Sequence of chain 1.A:
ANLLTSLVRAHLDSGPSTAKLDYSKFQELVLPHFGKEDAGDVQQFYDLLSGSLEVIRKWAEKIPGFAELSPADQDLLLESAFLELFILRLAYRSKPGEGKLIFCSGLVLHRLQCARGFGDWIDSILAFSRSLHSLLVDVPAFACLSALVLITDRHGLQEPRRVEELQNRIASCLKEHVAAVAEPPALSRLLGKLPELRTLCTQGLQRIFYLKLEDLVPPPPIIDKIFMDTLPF

Binding-site contacts:
Ligand atom C6 contacts residue LEU160 of chain 1.A at 3.1 Å (hydrophobic).
Ligand atom C15 contacts residue LEU100 of chain 1.A at 4.5 Å (hydrophobic).
Ligand atom O9 contacts residue ILE163 of chain 1.A at 3.3 Å (h-bond).
Ligand atom C2 contacts residue THR164 of chain 1.A at 3.0 Å.
Ligand atom C2 contacts residue LEU160 of chain 1.A at 4.5 Å (hydrophobic).
Ligand atom C1 contacts residue LEU160 of chain 1.A at 3.2 Å (hydrophobic).
Ligand atom C6 contacts residue THR164 of chain 1.A at 4.3 Å.
Ligand atom C13 contacts residue LEU157 of chain 1.A at 4.0 Å (hydrophobic).
Ligand atom C17 contacts residue PHE140 of chain 1.A at 4.1 Å (hydrophobic).
Ligand atom C12 contacts residue LEU157 of chain 1.A at 4.1 Å (hydrophobic).
Ligand atom C1 contacts residue THR164 of chain 1.A at 3.2 Å.
Ligand atom C2 contacts residue GLN179 of chain 1.A at 3.4 Å.
Ligand atom C18 contacts residue LEU144 of chain 1.A at 3.7 Å (hydrophobic).
Ligand atom C13 contacts residue LEU207 of chain 1.A at 4.2 Å (hydrophobic).
Ligand atom C18 contacts residue LEU206 of chain 1.A at 3.3 Å (hydrophobic).
Ligand atom O9 contacts residue GLN179 of chain 1.A at 2.8 Å (h-bond).
Ligand atom O9 contacts residue THR164 of chain 1.A at 2.9 Å (h-bond).
Ligand atom C17 contacts residue LEU210 of chain 1.A at 3.9 Å (hydrophobic).
Ligand atom C14 contacts residue LEU157 of chain 1.A at 3.8 Å (hydrophobic).
Ligand atom C16 contacts residue LEU210 of chain 1.A at 4.0 Å (hydrophobic).
Ligand atom O8 contacts residue THR164 of chain 1.A at 2.5 Å (h-bond).
Ligand atom C18 contacts residue LYS209 of chain 1.A at 4.0 Å.
Ligand atom C11 contacts residue VAL161 of chain 1.A at 3.7 Å (hydrophobic).
Ligand atom C3 contacts residue THR164 of chain 1.A at 4.1 Å.
Ligand atom O19 contacts residue LEU207 of chain 1.A at 3.9 Å.
Ligand atom C5 contacts residue LEU160 of chain 1.A at 4.4 Å (hydrophobic).
Ligand atom O8 contacts residue GLN179 of chain 1.A at 2.9 Å (h-bond).
Ligand atom C17 contacts residue LEU206 of chain 1.A at 3.4 Å (hydrophobic).
Ligand atom C12 contacts residue VAL161 of chain 1.A at 3.4 Å (hydrophobic).
Ligand atom C15 contacts residue LEU210 of chain 1.A at 4.4 Å (hydrophobic).
Ligand atom C6 contacts residue VAL161 of chain 1.A at 4.4 Å (hydrophobic).
Ligand atom C16 contacts residue LEU206 of chain 1.A at 3.8 Å (hydrophobic).
Ligand atom C13 contacts residue LEU210 of chain 1.A at 4.4 Å (hydrophobic).
Ligand atom C1 contacts residue GLN179 of chain 1.A at 3.4 Å.
Ligand atom C17 contacts residue LYS209 of chain 1.A at 3.7 Å.
Ligand atom C18 contacts residue PHE140 of chain 1.A at 4.2 Å (hydrophobic).
Ligand atom C15 contacts residue LEU213 of chain 1.A at 4.1 Å (hydrophobic).
Ligand atom O9 contacts residue LEU160 of chain 1.A at 2.4 Å (h-bond).

A small-molecule ligand and the protein it binds are described below.
Small molecule (SMILES): CCCCCCCCC(=O)c1cc(O)c(O)c(O)c1